A protein and the small-molecule ligand that binds it are described below.
Small molecule (SMILES): CC(=O)N[C@H]1[C@H](O[C@H]2[C@H](O)[C@@H](NC(C)=O)CO[C@@H]2CO)O[C@H](CO)[C@@H](O)[C@@H]1O

Binding-site contacts:
Ligand atom C7 contacts residue VAL435 of chain 1.E at 4.2 Å (hydrophobic).
Ligand atom C6 contacts residue ILE317 of chain 1.E at 4.2 Å (hydrophobic).
Ligand atom C7 contacts residue ASN296 of chain 1.E at 3.2 Å.
Ligand atom O6 contacts residue ASN296 of chain 1.E at 4.4 Å.
Ligand atom O5 contacts residue ASN296 of chain 1.E at 2.4 Å (h-bond).
Ligand atom C2 contacts residue ASN296 of chain 1.E at 2.5 Å.
Ligand atom N2 contacts residue ASN296 of chain 1.E at 3.0 Å (h-bond).
Ligand atom C3 contacts residue ASN296 of chain 1.E at 3.9 Å.
Ligand atom O7 contacts residue ASN296 of chain 1.E at 3.0 Å (h-bond).
Ligand atom C8 contacts residue ASN296 of chain 1.E at 4.3 Å.
Ligand atom C5 contacts residue ASN296 of chain 1.E at 3.8 Å.
Ligand atom C4 contacts residue ASN296 of chain 1.E at 4.3 Å.
Ligand atom C1 contacts residue ASN296 of chain 1.E at 1.5 Å.
Ligand atom O7 contacts residue VAL435 of chain 1.E at 4.3 Å.
Ligand atom C8 contacts residue VAL435 of chain 1.E at 3.7 Å (hydrophobic).
Ligand atom C1 contacts residue ILE317 of chain 1.E at 4.4 Å (hydrophobic).
Ligand atom O6 contacts residue ILE317 of chain 1.E at 3.9 Å.
Ligand atom O5 contacts residue ILE317 of chain 1.E at 3.5 Å.

Sequence of chain 1.E:
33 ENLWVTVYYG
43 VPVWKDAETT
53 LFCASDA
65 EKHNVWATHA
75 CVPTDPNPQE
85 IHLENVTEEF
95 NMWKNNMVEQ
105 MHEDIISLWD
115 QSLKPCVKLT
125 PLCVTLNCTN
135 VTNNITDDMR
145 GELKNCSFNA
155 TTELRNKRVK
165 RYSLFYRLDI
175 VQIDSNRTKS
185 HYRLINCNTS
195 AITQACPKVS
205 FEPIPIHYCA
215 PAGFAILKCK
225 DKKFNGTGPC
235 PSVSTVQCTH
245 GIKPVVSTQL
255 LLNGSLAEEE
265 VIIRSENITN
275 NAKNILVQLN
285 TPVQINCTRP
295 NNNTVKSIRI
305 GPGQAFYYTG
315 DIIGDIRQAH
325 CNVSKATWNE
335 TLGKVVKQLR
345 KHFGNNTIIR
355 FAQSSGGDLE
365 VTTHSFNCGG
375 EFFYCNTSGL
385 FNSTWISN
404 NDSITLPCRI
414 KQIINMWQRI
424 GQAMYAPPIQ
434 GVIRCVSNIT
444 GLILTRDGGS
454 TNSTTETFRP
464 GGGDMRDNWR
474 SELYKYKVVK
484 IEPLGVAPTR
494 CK